The protein below binds the small molecule below.
Small molecule (SMILES): Cc1cc(N)nc(-c2ccc(CNCCc3cccc(F)c3)cc2)c1

Binding-site contacts:
Ligand atom C10 contacts residue HEM1 of chain 2.B at 3.9 Å.
Ligand atom N07 contacts residue PRO216 of chain 2.A at 4.0 Å.
Ligand atom C02 contacts residue TRP238 of chain 2.A at 3.8 Å (hydrophobic).
Ligand atom C15 contacts residue HEM1 of chain 2.B at 3.4 Å.
Ligand atom N07 contacts residue TYR239 of chain 2.A at 3.6 Å.
Ligand atom C08 contacts residue ASN236 of chain 2.A at 3.7 Å.
Ligand atom C11 contacts residue VAL218 of chain 2.A at 3.7 Å (hydrophobic).
Ligand atom C09 contacts residue VAL218 of chain 2.A at 3.7 Å (hydrophobic).
Ligand atom C24 contacts residue TYR357 of chain 2.A at 3.1 Å (hydrophobic).
Ligand atom C19 contacts residue TYR357 of chain 2.A at 3.8 Å (hydrophobic).
Ligand atom N16 contacts residue TRP329 of chain 2.A at 3.9 Å.
Ligand atom C08 contacts residue HEM1 of chain 2.B at 3.2 Å.
Ligand atom C03 contacts residue HEM1 of chain 2.B at 3.3 Å.
Ligand atom C08 contacts residue PHE235 of chain 2.A at 3.7 Å (hydrophobic).
Ligand atom C13 contacts residue HEM1 of chain 2.B at 3.4 Å.
Ligand atom C14 contacts residue HEM1 of chain 2.B at 3.6 Å.
Ligand atom C10 contacts residue VAL218 of chain 2.A at 3.3 Å (hydrophobic).
Ligand atom C17 contacts residue TRP329 of chain 2.A at 3.8 Å (hydrophobic).
Ligand atom N07 contacts residue HEM1 of chain 2.B at 3.5 Å.
Ligand atom N16 contacts residue HEM1 of chain 2.B at 2.8 Å (h-bond).
Ligand atom N07 contacts residue TRP238 of chain 2.A at 2.9 Å (h-bond).
Ligand atom C02 contacts residue GLU243 of chain 2.A at 3.6 Å.
Ligand atom C18 contacts residue TYR357 of chain 2.A at 3.6 Å (hydrophobic).
Ligand atom C09 contacts residue GLU243 of chain 2.A at 3.8 Å.
Ligand atom C05 contacts residue VAL218 of chain 2.A at 3.9 Å (hydrophobic).
Ligand atom C12 contacts residue HEM1 of chain 2.B at 3.5 Å.
Ligand atom C18 contacts residue HEM1 of chain 2.B at 3.4 Å.
Ligand atom N07 contacts residue GLU243 of chain 2.A at 2.7 Å (salt-bridge).
Ligand atom C17 contacts residue HEM1 of chain 2.B at 3.3 Å.
Ligand atom C09 contacts residue HEM1 of chain 2.B at 4.0 Å.
Ligand atom C02 contacts residue PRO216 of chain 2.A at 3.9 Å (hydrophobic).
Ligand atom C08 contacts residue GLY237 of chain 2.A at 3.4 Å.
Ligand atom N01 contacts residue GLU243 of chain 2.A at 2.8 Å (salt-bridge).
Ligand atom C14 contacts residue GLU243 of chain 2.A at 3.2 Å.
Ligand atom C06 contacts residue GLU243 of chain 2.A at 3.7 Å.
Ligand atom C11 contacts residue HEM1 of chain 2.B at 3.4 Å.
Ligand atom C15 contacts residue HIS128 of chain 2.A at 3.8 Å.
Ligand atom C04 contacts residue HEM1 of chain 2.B at 3.8 Å.
Ligand atom C03 contacts residue TRP238 of chain 2.A at 3.9 Å (hydrophobic).
Ligand atom C02 contacts residue HEM1 of chain 2.B at 3.7 Å.

Sequence of chain 2.A:
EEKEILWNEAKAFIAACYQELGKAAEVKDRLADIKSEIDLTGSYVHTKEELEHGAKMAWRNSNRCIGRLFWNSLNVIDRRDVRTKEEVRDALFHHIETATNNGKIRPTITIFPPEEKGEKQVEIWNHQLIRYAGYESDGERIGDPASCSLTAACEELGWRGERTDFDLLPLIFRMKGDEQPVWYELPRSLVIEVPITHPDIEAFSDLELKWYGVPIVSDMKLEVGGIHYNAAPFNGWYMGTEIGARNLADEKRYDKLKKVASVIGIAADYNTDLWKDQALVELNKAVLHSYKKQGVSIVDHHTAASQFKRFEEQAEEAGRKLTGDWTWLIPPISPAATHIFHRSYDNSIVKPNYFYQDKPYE